Binding-site contacts:
Ligand atom C8 contacts residue GLN300 of chain 2.B at 3.6 Å.
Ligand atom O6 contacts residue LEU200 of chain 2.B at 4.3 Å.
Ligand atom C4 contacts residue LEU200 of chain 2.B at 4.5 Å (hydrophobic).
Ligand atom C13 contacts residue PHE299 of chain 2.B at 3.8 Å (hydrophobic).
Ligand atom N3 contacts residue VAL303 of chain 2.B at 4.4 Å.
Ligand atom C8 contacts residue VAL303 of chain 2.B at 4.1 Å (hydrophobic).
Ligand atom C6 contacts residue LEU253 of chain 2.B at 4.5 Å (hydrophobic).
Ligand atom C6 contacts residue LEU200 of chain 2.B at 4.3 Å (hydrophobic).
Ligand atom C12 contacts residue PHE186 of chain 2.B at 3.4 Å (hydrophobic).
Ligand atom C13 contacts residue GLN300 of chain 2.B at 4.1 Å.
Ligand atom C13 contacts residue LEU266 of chain 2.B at 3.7 Å (hydrophobic).
Ligand atom N1 contacts residue LEU200 of chain 2.B at 4.4 Å.
Ligand atom C5 contacts residue LEU200 of chain 2.B at 4.4 Å (hydrophobic).
Ligand atom C4 contacts residue PHE186 of chain 2.B at 4.4 Å (hydrophobic).
Ligand atom N7 contacts residue GLN300 of chain 2.B at 4.3 Å.
Ligand atom O6 contacts residue LEU253 of chain 2.B at 4.4 Å.
Ligand atom O6 contacts residue LEU266 of chain 2.B at 3.8 Å.
Ligand atom N3 contacts residue PHE186 of chain 2.B at 3.8 Å.
Ligand atom C6 contacts residue LEU266 of chain 2.B at 3.7 Å (hydrophobic).
Ligand atom C12 contacts residue VAL303 of chain 2.B at 4.4 Å (hydrophobic).
Ligand atom O2 contacts residue PHE186 of chain 2.B at 2.9 Å (h-bond).
Ligand atom C4 contacts residue VAL303 of chain 2.B at 4.0 Å (hydrophobic).
Ligand atom N1 contacts residue LEU253 of chain 2.B at 4.1 Å.
Ligand atom C4 contacts residue LEU266 of chain 2.B at 4.0 Å (hydrophobic).
Ligand atom N9 contacts residue LEU266 of chain 2.B at 4.4 Å.
Ligand atom N7 contacts residue LEU266 of chain 2.B at 3.5 Å.
Ligand atom C8 contacts residue LEU266 of chain 2.B at 4.1 Å (hydrophobic).
Ligand atom C2 contacts residue PHE186 of chain 2.B at 4.0 Å (hydrophobic).
Ligand atom N9 contacts residue VAL303 of chain 2.B at 3.5 Å.
Ligand atom C2 contacts residue LEU200 of chain 2.B at 4.5 Å (hydrophobic).
Ligand atom C5 contacts residue LEU266 of chain 2.B at 3.4 Å (hydrophobic).

This small molecule binds to this protein.
Small molecule (SMILES): Cn1cnc2c1c(=O)[nH]c(=O)n2C

Sequence of chain 2.B:
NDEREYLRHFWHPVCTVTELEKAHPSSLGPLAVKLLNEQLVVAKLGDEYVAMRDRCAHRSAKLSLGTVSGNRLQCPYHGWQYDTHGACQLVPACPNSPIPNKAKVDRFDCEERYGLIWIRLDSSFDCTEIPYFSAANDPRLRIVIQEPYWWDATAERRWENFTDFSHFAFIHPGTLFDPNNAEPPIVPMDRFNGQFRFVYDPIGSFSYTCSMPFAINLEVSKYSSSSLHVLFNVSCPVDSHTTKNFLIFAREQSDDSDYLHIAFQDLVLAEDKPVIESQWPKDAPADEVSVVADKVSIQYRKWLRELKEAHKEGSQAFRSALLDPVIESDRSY